Binding-site contacts:
Ligand atom C20 contacts residue PRO174 of chain 1.E at 3.3 Å (hydrophobic).
Ligand atom C3 contacts residue PHE113 of chain 1.E at 3.6 Å (hydrophobic).
Ligand atom C14 contacts residue NAD1 of chain 1.Y at 3.2 Å.
Ligand atom C16 contacts residue PHE223 of chain 1.E at 3.8 Å (hydrophobic).
Ligand atom O21 contacts residue TYR176 of chain 1.E at 3.5 Å.
Ligand atom C20 contacts residue SER175 of chain 1.E at 3.5 Å.
Ligand atom C9 contacts residue ALA216 of chain 1.E at 3.3 Å (hydrophobic).
Ligand atom C1 contacts residue NAD1 of chain 1.Y at 3.5 Å.
Ligand atom C3 contacts residue ALA112 of chain 1.E at 3.6 Å (hydrophobic).
Ligand atom C13 contacts residue NAD1 of chain 1.Y at 3.6 Å.
Ligand atom O18 contacts residue MET276 of chain 1.G at 3.8 Å.
Ligand atom C3 contacts residue MET179 of chain 1.E at 3.9 Å (hydrophobic).
Ligand atom C2 contacts residue TYR176 of chain 1.E at 3.9 Å (hydrophobic).
Ligand atom C22 contacts residue TYR176 of chain 1.E at 3.3 Å (hydrophobic).
Ligand atom C17 contacts residue TYR176 of chain 1.E at 3.5 Å (hydrophobic).
Ligand atom N12 contacts residue TYR176 of chain 1.E at 3.6 Å.
Ligand atom C10 contacts residue ALA112 of chain 1.E at 3.7 Å (hydrophobic).
Ligand atom C8 contacts residue ALA216 of chain 1.E at 3.9 Å (hydrophobic).
Ligand atom C5 contacts residue ALA112 of chain 1.E at 3.8 Å (hydrophobic).
Ligand atom C14 contacts residue TYR176 of chain 1.E at 3.5 Å (hydrophobic).
Ligand atom C20 contacts residue MET226 of chain 1.E at 3.5 Å (hydrophobic).
Ligand atom C23 contacts residue TYR166 of chain 1.E at 3.2 Å (hydrophobic).
Ligand atom C10 contacts residue NAD1 of chain 1.Y at 3.3 Å.
Ligand atom C1 contacts residue PHE223 of chain 1.E at 3.6 Å (hydrophobic).
Ligand atom C6 contacts residue LEU119 of chain 1.E at 3.6 Å (hydrophobic).
Ligand atom C5 contacts residue PHE113 of chain 1.E at 3.5 Å (hydrophobic).
Ligand atom N15 contacts residue TYR176 of chain 1.E at 2.8 Å (h-bond).
Ligand atom O18 contacts residue MET226 of chain 1.E at 3.3 Å (h-bond).
Ligand atom C7 contacts residue ALA216 of chain 1.E at 3.6 Å (hydrophobic).
Ligand atom C16 contacts residue TYR166 of chain 1.E at 3.9 Å (hydrophobic).
Ligand atom C10 contacts residue MET179 of chain 1.E at 3.8 Å (hydrophobic).
Ligand atom C5 contacts residue ALA114 of chain 1.E at 3.7 Å (hydrophobic).
Ligand atom C19 contacts residue TYR176 of chain 1.E at 3.6 Å (hydrophobic).
Ligand atom C7 contacts residue LEU119 of chain 1.E at 3.3 Å (hydrophobic).
Ligand atom C13 contacts residue TYR176 of chain 1.E at 3.5 Å (hydrophobic).
Ligand atom C2 contacts residue PHE223 of chain 1.E at 3.6 Å (hydrophobic).
Ligand atom N15 contacts residue NAD1 of chain 1.Y at 2.6 Å (h-bond).
Ligand atom C20 contacts residue TYR176 of chain 1.E at 3.4 Å (hydrophobic).
Ligand atom C19 contacts residue MET226 of chain 1.E at 3.5 Å (hydrophobic).
Ligand atom C11 contacts residue TYR176 of chain 1.E at 3.8 Å (hydrophobic).

Sequence of chain 1.G:
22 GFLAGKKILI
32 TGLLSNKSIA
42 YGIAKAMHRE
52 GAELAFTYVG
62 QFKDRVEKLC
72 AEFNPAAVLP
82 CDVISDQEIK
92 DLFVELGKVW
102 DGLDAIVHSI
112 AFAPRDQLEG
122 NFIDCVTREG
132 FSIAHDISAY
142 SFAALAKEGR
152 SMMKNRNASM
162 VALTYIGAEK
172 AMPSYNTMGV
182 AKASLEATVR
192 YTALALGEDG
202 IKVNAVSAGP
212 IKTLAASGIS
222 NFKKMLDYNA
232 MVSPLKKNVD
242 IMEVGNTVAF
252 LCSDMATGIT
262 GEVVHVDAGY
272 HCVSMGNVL

Sequence of chain 1.E:
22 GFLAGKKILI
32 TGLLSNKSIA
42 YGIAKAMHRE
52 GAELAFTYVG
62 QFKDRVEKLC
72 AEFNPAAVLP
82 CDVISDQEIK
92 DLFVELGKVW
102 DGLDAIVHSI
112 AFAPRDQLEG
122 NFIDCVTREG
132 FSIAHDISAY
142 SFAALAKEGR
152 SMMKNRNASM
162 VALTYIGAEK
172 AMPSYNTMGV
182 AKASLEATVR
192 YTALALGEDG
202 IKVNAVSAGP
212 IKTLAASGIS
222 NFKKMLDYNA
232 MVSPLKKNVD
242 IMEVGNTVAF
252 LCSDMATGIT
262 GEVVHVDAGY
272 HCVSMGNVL

This small molecule binds to this protein.
Small molecule (SMILES): c1cc2c(cc1Cn1cnc3cc4c(cc31)CCCC4)OCO2